Sequence of chain 1.B:
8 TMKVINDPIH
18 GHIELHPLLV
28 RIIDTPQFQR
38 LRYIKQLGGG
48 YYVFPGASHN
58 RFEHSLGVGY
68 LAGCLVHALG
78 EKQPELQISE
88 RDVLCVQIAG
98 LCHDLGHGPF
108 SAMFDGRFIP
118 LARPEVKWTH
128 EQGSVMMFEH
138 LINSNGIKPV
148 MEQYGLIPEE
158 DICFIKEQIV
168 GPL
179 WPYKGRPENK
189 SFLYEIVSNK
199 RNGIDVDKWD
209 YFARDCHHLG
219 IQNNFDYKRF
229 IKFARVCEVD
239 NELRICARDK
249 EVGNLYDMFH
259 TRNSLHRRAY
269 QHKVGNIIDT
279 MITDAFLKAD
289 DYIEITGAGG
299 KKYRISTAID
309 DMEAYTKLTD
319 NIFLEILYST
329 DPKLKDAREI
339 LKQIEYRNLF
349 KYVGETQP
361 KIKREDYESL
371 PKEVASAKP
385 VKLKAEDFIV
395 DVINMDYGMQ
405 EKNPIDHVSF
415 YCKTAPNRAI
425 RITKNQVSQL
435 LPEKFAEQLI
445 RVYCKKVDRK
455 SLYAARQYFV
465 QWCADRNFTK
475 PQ

Binding-site contacts:
Ligand atom PG contacts residue MG1 of chain 1.U at 3.3 Å.
Ligand atom O3G contacts residue TYR209 of chain 1.B at 2.4 Å (h-bond).
Ligand atom C3' contacts residue ASP213 of chain 1.B at 3.3 Å.
Ligand atom S1A contacts residue HIS61 of chain 1.B at 3.1 Å (h-bond).
Ligand atom O2A contacts residue MG1 of chain 1.T at 2.4 Å.
Ligand atom S1A contacts residue GLN43 of chain 1.B at 3.6 Å (h-bond).
Ligand atom O2G contacts residue MG1 of chain 1.U at 2.0 Å.
Ligand atom C6 contacts residue GLN269 of chain 1.B at 3.6 Å.
Ligand atom O3A contacts residue ASP205 of chain 1.B at 3.3 Å (salt-bridge).
Ligand atom C4' contacts residue GLN43 of chain 1.B at 3.6 Å.
Ligand atom C4' contacts residue ARG58 of chain 1.B at 3.6 Å.
Ligand atom O2A contacts residue HIS104 of chain 1.B at 3.2 Å (h-bond).
Ligand atom O2A contacts residue HIS127 of chain 1.B at 3.1 Å (h-bond).
Ligand atom PA contacts residue MG1 of chain 1.T at 3.4 Å.
Ligand atom O2B contacts residue MG1 of chain 1.U at 2.1 Å.
Ligand atom C5 contacts residue ALA109 of chain 1.B at 3.5 Å (hydrophobic).
Ligand atom C2' contacts residue ASP213 of chain 1.B at 3.6 Å.
Ligand atom O2G contacts residue LYS206 of chain 1.B at 2.8 Å (salt-bridge).
Ligand atom O3' contacts residue LEU44 of chain 1.B at 3.4 Å.
Ligand atom S1A contacts residue ASP205 of chain 1.B at 3.4 Å (salt-bridge).
Ligand atom PB contacts residue MG1 of chain 1.U at 3.4 Å.
Ligand atom O3' contacts residue ASP213 of chain 1.B at 2.6 Å (salt-bridge).
Ligand atom O3G contacts residue LYS206 of chain 1.B at 3.3 Å.
Ligand atom O4' contacts residue ARG58 of chain 1.B at 3.1 Å (salt-bridge).
Ligand atom O3B contacts residue MG1 of chain 1.U at 3.6 Å.
Ligand atom O1G contacts residue ARG260 of chain 1.B at 3.0 Å (salt-bridge).
Ligand atom C2 contacts residue TYR268 of chain 1.B at 3.6 Å (hydrophobic).
Ligand atom C2' contacts residue LEU44 of chain 1.B at 3.7 Å (hydrophobic).
Ligand atom O6 contacts residue GLN269 of chain 1.B at 3.0 Å (h-bond).
Ligand atom O3' contacts residue GLN43 of chain 1.B at 2.9 Å (h-bond).
Ligand atom S1A contacts residue ASP101 of chain 1.B at 3.2 Å (salt-bridge).
Ligand atom C3' contacts residue TYR209 of chain 1.B at 3.5 Å (hydrophobic).
Ligand atom S1A contacts residue FE1 of chain 1.S at 2.5 Å.
Ligand atom O3A contacts residue MG1 of chain 1.T at 3.6 Å.
Ligand atom N1 contacts residue TYR268 of chain 1.B at 3.1 Å (h-bond).
Ligand atom O2A contacts residue ASP101 of chain 1.B at 3.5 Å (salt-bridge).
Ligand atom N2 contacts residue LEU44 of chain 1.B at 2.8 Å (h-bond).
Ligand atom O3G contacts residue ARG260 of chain 1.B at 2.8 Å (salt-bridge).
Ligand atom S1A contacts residue ARG58 of chain 1.B at 3.2 Å (salt-bridge).
Ligand atom C2' contacts residue TYR268 of chain 1.B at 3.6 Å (hydrophobic).

The small molecule below binds the protein below.
Small molecule (SMILES): Nc1nc(=O)c2ncn([C@H]3C[C@H](O)[C@@H](CO[P](=O)(S)OP(=O)(O)OP(=O)(O)O)O3)c2[nH]1